Binding-site contacts:
Ligand atom C1 contacts residue ASN678 of chain 1.C at 1.4 Å.
Ligand atom C7 contacts residue ASN678 of chain 1.C at 3.9 Å.
Ligand atom C4 contacts residue ASN678 of chain 1.C at 4.2 Å.
Ligand atom C5 contacts residue ASN678 of chain 1.C at 3.6 Å.
Ligand atom O7 contacts residue ASN678 of chain 1.C at 4.3 Å.
Ligand atom O6 contacts residue ASN678 of chain 1.C at 3.9 Å.
Ligand atom O5 contacts residue ASN678 of chain 1.C at 2.3 Å (h-bond).
Ligand atom C3 contacts residue ASN678 of chain 1.C at 3.8 Å.
Ligand atom C2 contacts residue ASN678 of chain 1.C at 2.4 Å.
Ligand atom N2 contacts residue ASN678 of chain 1.C at 2.9 Å (h-bond).

Sequence of chain 1.C:
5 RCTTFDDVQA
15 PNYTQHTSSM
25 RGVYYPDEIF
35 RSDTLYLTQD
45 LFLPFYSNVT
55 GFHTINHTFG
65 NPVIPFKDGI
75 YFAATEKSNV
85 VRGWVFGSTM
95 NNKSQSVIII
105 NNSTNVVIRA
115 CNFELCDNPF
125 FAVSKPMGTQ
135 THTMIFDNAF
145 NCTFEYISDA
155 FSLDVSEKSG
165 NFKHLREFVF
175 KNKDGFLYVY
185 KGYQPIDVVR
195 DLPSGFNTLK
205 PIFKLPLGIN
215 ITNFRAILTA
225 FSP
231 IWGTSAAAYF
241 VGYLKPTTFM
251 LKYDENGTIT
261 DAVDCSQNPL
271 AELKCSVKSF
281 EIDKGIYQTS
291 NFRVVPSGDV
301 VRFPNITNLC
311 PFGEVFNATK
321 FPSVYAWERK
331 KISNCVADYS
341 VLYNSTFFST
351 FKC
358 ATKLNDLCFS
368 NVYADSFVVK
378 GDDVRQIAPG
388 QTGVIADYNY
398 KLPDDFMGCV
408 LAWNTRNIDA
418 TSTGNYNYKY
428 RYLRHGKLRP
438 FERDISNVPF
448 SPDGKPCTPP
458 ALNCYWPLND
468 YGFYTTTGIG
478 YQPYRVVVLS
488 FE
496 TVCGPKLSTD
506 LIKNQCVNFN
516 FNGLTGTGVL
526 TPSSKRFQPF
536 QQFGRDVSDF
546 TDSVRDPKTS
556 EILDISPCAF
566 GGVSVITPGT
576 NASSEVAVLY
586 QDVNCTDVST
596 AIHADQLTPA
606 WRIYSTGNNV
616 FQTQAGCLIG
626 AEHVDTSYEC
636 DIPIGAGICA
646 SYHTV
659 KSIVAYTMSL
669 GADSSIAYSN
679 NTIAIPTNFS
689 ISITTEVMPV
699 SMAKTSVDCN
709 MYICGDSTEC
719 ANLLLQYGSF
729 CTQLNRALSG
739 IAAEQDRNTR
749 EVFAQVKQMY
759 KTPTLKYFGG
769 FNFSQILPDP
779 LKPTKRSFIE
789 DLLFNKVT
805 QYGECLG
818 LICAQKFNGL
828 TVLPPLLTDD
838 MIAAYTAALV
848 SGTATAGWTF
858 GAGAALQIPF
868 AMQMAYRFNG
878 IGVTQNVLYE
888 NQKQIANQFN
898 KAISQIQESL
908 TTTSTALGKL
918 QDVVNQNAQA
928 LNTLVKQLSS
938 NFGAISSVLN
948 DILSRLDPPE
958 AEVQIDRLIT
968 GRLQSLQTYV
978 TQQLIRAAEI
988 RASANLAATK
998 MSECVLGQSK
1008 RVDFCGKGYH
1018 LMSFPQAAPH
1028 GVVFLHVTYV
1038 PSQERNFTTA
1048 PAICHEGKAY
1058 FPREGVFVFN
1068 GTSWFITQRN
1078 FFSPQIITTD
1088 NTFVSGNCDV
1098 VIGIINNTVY

A small-molecule ligand and the protein it binds are described below.
Small molecule (SMILES): CC(=O)N[C@@H]1[C@@H](O)[C@H](O)[C@@H](CO)O[C@H]1O